This small molecule binds to this protein.
Small molecule (SMILES): N[C@@H](CCSCCCCC(=O)O)C(=O)O

Sequence of chain 1.A:
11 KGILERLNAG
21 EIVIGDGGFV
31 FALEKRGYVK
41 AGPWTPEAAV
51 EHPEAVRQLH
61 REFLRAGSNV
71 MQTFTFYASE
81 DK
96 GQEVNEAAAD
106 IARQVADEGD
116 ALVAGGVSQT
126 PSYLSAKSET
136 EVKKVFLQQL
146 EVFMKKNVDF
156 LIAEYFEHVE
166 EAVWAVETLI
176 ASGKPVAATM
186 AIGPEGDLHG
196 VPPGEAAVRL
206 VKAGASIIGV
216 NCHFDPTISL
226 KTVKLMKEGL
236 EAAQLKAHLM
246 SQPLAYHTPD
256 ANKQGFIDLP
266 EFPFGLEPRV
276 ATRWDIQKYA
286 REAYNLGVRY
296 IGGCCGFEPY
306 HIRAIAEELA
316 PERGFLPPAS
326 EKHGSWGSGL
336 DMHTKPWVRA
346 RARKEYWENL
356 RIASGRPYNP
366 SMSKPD

Sequence of chain 1.B:
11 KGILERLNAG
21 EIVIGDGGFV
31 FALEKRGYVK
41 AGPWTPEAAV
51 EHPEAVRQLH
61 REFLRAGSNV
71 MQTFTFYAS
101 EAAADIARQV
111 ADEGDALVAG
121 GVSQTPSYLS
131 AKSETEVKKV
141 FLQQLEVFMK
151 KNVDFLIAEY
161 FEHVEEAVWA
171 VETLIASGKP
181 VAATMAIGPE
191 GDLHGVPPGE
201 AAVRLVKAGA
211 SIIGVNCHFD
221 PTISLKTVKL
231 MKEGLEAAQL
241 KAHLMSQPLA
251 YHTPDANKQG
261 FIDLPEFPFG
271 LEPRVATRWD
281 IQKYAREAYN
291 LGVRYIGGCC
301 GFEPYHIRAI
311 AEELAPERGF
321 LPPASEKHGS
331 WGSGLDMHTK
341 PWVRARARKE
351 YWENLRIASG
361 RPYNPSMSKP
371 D

Binding-site contacts:
Ligand atom S18 contacts residue ZN1 of chain 1.C at 2.3 Å.
Ligand atom O13 contacts residue PHE29 of chain 1.A at 3.4 Å (h-bond).
Ligand atom C23 contacts residue ILE262 of chain 1.A at 3.9 Å (hydrophobic).
Ligand atom C23 contacts residue TRP44 of chain 1.A at 3.5 Å (hydrophobic).
Ligand atom O25 contacts residue HIS338 of chain 1.B at 3.7 Å.
Ligand atom C19 contacts residue ZN1 of chain 1.C at 3.2 Å.
Ligand atom C22 contacts residue ILE262 of chain 1.A at 3.4 Å (hydrophobic).
Ligand atom N15 contacts residue GLU159 of chain 1.A at 2.8 Å (salt-bridge).
Ligand atom C14 contacts residue GLU159 of chain 1.A at 3.6 Å.
Ligand atom C20 contacts residue TYR160 of chain 1.A at 3.5 Å (hydrophobic).
Ligand atom C20 contacts residue ZN1 of chain 1.C at 3.8 Å.
Ligand atom C16 contacts residue GLU159 of chain 1.A at 3.7 Å.
Ligand atom O24 contacts residue HIS338 of chain 1.B at 3.2 Å.
Ligand atom O11 contacts residue GLY27 of chain 1.A at 3.3 Å (h-bond).
Ligand atom O25 contacts residue TRP44 of chain 1.A at 3.6 Å.
Ligand atom C20 contacts residue CYS217 of chain 1.A at 4.0 Å (hydrophobic).
Ligand atom C17 contacts residue ZN1 of chain 1.C at 3.4 Å.
Ligand atom C22 contacts residue TYR160 of chain 1.A at 3.1 Å (hydrophobic).
Ligand atom C16 contacts residue CYS299 of chain 1.A at 3.7 Å (hydrophobic).
Ligand atom S18 contacts residue CYS299 of chain 1.A at 3.7 Å.
Ligand atom C17 contacts residue PHE76 of chain 1.A at 3.6 Å (hydrophobic).
Ligand atom C23 contacts residue HIS338 of chain 1.B at 3.7 Å.
Ligand atom C19 contacts residue PHE76 of chain 1.A at 3.4 Å (hydrophobic).
Ligand atom C23 contacts residue TYR77 of chain 1.A at 3.9 Å (hydrophobic).
Ligand atom O24 contacts residue PHE267 of chain 1.A at 3.1 Å.
Ligand atom C21 contacts residue TYR160 of chain 1.A at 3.9 Å (hydrophobic).
Ligand atom N15 contacts residue GLN72 of chain 1.A at 3.7 Å.
Ligand atom C16 contacts residue PHE76 of chain 1.A at 3.9 Å (hydrophobic).
Ligand atom O11 contacts residue GLY28 of chain 1.A at 3.5 Å.
Ligand atom O13 contacts residue VAL30 of chain 1.A at 3.1 Å (h-bond).
Ligand atom S18 contacts residue CYS217 of chain 1.A at 3.7 Å.
Ligand atom C20 contacts residue PHE76 of chain 1.A at 3.9 Å (hydrophobic).
Ligand atom C19 contacts residue CYS300 of chain 1.A at 3.5 Å (hydrophobic).
Ligand atom O11 contacts residue PHE29 of chain 1.A at 3.0 Å (h-bond).
Ligand atom O25 contacts residue TYR77 of chain 1.A at 2.8 Å (h-bond).
Ligand atom S18 contacts residue TYR160 of chain 1.A at 3.8 Å.
Ligand atom C12 contacts residue PHE29 of chain 1.A at 3.5 Å (hydrophobic).
Ligand atom O24 contacts residue TRP44 of chain 1.A at 2.9 Å (h-bond).
Ligand atom S18 contacts residue PHE76 of chain 1.A at 3.7 Å.
Ligand atom S18 contacts residue CYS300 of chain 1.A at 3.7 Å.